This protein binds this small molecule.
Small molecule (SMILES): Cc1ccc(C[C@H](N)CNc2nnc(-c3ccc4[nH]nc(C)c4c3)s2)cc1

Sequence of chain 1.C:
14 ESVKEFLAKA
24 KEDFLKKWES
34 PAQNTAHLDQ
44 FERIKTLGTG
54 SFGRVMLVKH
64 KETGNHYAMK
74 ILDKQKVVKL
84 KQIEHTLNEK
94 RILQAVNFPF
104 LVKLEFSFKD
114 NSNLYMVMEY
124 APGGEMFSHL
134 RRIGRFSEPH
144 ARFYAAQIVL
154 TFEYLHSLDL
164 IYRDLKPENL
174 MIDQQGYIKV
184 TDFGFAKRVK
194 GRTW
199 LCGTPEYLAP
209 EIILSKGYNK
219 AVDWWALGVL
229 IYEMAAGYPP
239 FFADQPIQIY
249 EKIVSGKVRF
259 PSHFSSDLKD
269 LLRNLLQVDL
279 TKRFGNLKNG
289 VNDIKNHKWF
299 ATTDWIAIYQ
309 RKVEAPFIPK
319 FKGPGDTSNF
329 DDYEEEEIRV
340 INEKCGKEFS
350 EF

Binding-site contacts:
Ligand atom C18 contacts residue PHE328 of chain 1.C at 3.5 Å (hydrophobic).
Ligand atom C2 contacts residue MET174 of chain 1.C at 3.4 Å (hydrophobic).
Ligand atom CL1 contacts residue PHE328 of chain 1.C at 3.6 Å (hydrophobic).
Ligand atom C11 contacts residue THR184 of chain 1.C at 3.7 Å.
Ligand atom C6 contacts residue GLU171 of chain 1.C at 3.7 Å.
Ligand atom C11 contacts residue MET121 of chain 1.C at 3.4 Å (hydrophobic).
Ligand atom C7 contacts residue PHE55 of chain 1.C at 3.4 Å (hydrophobic).
Ligand atom N4 contacts residue GLU122 of chain 1.C at 2.8 Å (salt-bridge).
Ligand atom N2 contacts residue ASP185 of chain 1.C at 3.7 Å.
Ligand atom N6 contacts residue ASP185 of chain 1.C at 2.9 Å (salt-bridge).
Ligand atom CL1 contacts residue LEU50 of chain 1.C at 3.4 Å (hydrophobic).
Ligand atom C9 contacts residue ALA71 of chain 1.C at 3.7 Å (hydrophobic).
Ligand atom C10 contacts residue ASN172 of chain 1.C at 3.3 Å.
Ligand atom C1 contacts residue GLU171 of chain 1.C at 3.1 Å.
Ligand atom N4 contacts residue ALA124 of chain 1.C at 3.8 Å.
Ligand atom C8 contacts residue ASN172 of chain 1.C at 3.6 Å.
Ligand atom S1 contacts residue VAL58 of chain 1.C at 3.8 Å.
Ligand atom N2 contacts residue LYS73 of chain 1.C at 3.1 Å (salt-bridge).
Ligand atom C8 contacts residue GLU171 of chain 1.C at 3.6 Å.
Ligand atom C17 contacts residue THR184 of chain 1.C at 3.7 Å.
Ligand atom C2 contacts residue GLU128 of chain 1.C at 3.7 Å.
Ligand atom C1 contacts residue MET174 of chain 1.C at 3.6 Å (hydrophobic).
Ligand atom C5 contacts residue PHE55 of chain 1.C at 3.8 Å (hydrophobic).
Ligand atom C13 contacts residue MET121 of chain 1.C at 3.8 Å (hydrophobic).
Ligand atom N1 contacts residue ALA71 of chain 1.C at 3.4 Å.
Ligand atom N3 contacts residue ASP185 of chain 1.C at 2.9 Å (salt-bridge).
Ligand atom N1 contacts residue ALA124 of chain 1.C at 3.2 Å (h-bond).
Ligand atom C4 contacts residue GLY51 of chain 1.C at 3.8 Å.
Ligand atom N3 contacts residue ASN172 of chain 1.C at 2.7 Å (h-bond).
Ligand atom N4 contacts residue ALA71 of chain 1.C at 3.2 Å.
Ligand atom C7 contacts residue ASP185 of chain 1.C at 3.7 Å.
Ligand atom N1 contacts residue TYR123 of chain 1.C at 3.7 Å.
Ligand atom N4 contacts residue TYR123 of chain 1.C at 3.8 Å.
Ligand atom C10 contacts residue ASP185 of chain 1.C at 3.7 Å.
Ligand atom C14 contacts residue ALA71 of chain 1.C at 3.5 Å (hydrophobic).
Ligand atom N6 contacts residue PHE55 of chain 1.C at 3.4 Å.
Ligand atom N1 contacts residue GLU122 of chain 1.C at 3.6 Å.
Ligand atom C14 contacts residue GLU122 of chain 1.C at 3.7 Å.
Ligand atom C3 contacts residue GLU128 of chain 1.C at 3.6 Å.
Ligand atom C15 contacts residue ALA71 of chain 1.C at 3.7 Å (hydrophobic).